Sequence of chain 1.B:
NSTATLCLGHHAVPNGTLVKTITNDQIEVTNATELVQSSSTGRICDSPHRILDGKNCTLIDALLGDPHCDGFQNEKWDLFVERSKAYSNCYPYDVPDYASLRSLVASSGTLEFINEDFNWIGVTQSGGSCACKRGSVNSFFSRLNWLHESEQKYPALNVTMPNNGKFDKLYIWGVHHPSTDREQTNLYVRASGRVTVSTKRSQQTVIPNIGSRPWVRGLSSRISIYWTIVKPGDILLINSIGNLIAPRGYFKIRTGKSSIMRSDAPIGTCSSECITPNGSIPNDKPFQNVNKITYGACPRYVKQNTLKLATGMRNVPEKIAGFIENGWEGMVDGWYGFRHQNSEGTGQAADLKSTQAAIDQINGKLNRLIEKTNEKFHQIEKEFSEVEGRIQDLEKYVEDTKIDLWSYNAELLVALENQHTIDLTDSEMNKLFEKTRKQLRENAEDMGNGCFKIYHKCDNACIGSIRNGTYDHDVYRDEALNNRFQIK

The small molecule below binds the protein below.
Small molecule (SMILES): CC(=O)N[C@@H]1[C@@H](O)[C@H](O)[C@@H](CO)O[C@H]1O

Binding-site contacts:
Ligand atom O5 contacts residue ASN15 of chain 1.B at 2.3 Å (h-bond).
Ligand atom C1 contacts residue ASN15 of chain 1.B at 1.4 Å.
Ligand atom C5 contacts residue ASN15 of chain 1.B at 3.6 Å.
Ligand atom C8 contacts residue ASN15 of chain 1.B at 3.3 Å.
Ligand atom C8 contacts residue THR30 of chain 1.B at 3.6 Å.
Ligand atom O7 contacts residue THR17 of chain 1.B at 4.4 Å.
Ligand atom C7 contacts residue THR17 of chain 1.B at 4.4 Å.
Ligand atom C4 contacts residue ASN15 of chain 1.B at 4.2 Å.
Ligand atom O7 contacts residue ASN15 of chain 1.B at 2.7 Å (h-bond).
Ligand atom C7 contacts residue ASN15 of chain 1.B at 3.1 Å.
Ligand atom N2 contacts residue ASN15 of chain 1.B at 3.0 Å (h-bond).
Ligand atom C3 contacts residue ASN15 of chain 1.B at 3.8 Å.
Ligand atom C8 contacts residue THR17 of chain 1.B at 3.3 Å.
Ligand atom C8 contacts residue ASN31 of chain 1.B at 4.0 Å.
Ligand atom C2 contacts residue ASN15 of chain 1.B at 2.4 Å.